This protein binds this small molecule.
Small molecule (SMILES): Nc1ncnc2c1ncn2[C@@H]1O[C@H](CO[P](=O)(O)O[P](=O)(O)NP(=O)(O)O)[C@@H](O)[C@H]1O

Sequence of chain 3.B:
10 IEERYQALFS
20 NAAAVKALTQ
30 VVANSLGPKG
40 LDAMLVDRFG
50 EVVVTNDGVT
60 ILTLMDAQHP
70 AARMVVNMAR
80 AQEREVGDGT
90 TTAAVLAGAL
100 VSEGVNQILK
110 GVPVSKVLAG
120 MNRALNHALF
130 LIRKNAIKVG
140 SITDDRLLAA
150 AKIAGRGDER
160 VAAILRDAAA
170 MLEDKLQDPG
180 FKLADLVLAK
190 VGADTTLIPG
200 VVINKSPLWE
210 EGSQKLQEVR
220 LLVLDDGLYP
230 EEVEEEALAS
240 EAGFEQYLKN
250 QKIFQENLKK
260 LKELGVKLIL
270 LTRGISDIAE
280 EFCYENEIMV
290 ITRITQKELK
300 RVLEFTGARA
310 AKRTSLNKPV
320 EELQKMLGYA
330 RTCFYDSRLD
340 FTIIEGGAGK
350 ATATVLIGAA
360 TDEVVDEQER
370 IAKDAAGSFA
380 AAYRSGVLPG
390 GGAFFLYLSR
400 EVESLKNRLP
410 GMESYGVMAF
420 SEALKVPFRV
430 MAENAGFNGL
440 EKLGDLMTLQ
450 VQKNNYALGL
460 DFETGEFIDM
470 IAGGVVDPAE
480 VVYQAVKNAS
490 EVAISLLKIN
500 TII

Binding-site contacts:
Ligand atom PB contacts residue MG1 of chain 3.H at 3.5 Å.
Ligand atom O3G contacts residue GLY57 of chain 3.B at 3.4 Å (h-bond).
Ligand atom N3B contacts residue THR90 of chain 3.B at 2.9 Å (h-bond).
Ligand atom C2 contacts residue PHE461 of chain 3.B at 3.4 Å (hydrophobic).
Ligand atom O1B contacts residue MG1 of chain 3.H at 2.1 Å.
Ligand atom O2G contacts residue MG1 of chain 3.H at 2.2 Å.
Ligand atom O2A contacts residue SER34 of chain 3.B at 3.5 Å (h-bond).
Ligand atom O1B contacts residue GLY88 of chain 3.B at 3.4 Å (h-bond).
Ligand atom N7 contacts residue PRO37 of chain 3.B at 3.6 Å.
Ligand atom PG contacts residue THR89 of chain 3.B at 3.1 Å.
Ligand atom O3A contacts residue LEU35 of chain 3.B at 3.6 Å.
Ligand atom O3G contacts residue THR90 of chain 3.B at 3.4 Å (h-bond).
Ligand atom O2B contacts residue GLY88 of chain 3.B at 3.1 Å.
Ligand atom O2G contacts residue ARG155 of chain 3.B at 3.4 Å (salt-bridge).
Ligand atom O1B contacts residue ASP87 of chain 3.B at 2.6 Å (salt-bridge).
Ligand atom C4' contacts residue MET430 of chain 3.B at 3.6 Å (hydrophobic).
Ligand atom C2 contacts residue VAL474 of chain 3.B at 3.6 Å (hydrophobic).
Ligand atom O1A contacts residue MG1 of chain 3.H at 2.0 Å.
Ligand atom PA contacts residue MG1 of chain 3.H at 3.5 Å.
Ligand atom O3' contacts residue MET430 of chain 3.B at 3.2 Å.
Ligand atom N3 contacts residue PHE461 of chain 3.B at 3.5 Å.
Ligand atom C2' contacts residue ASP476 of chain 3.B at 3.5 Å.
Ligand atom C4 contacts residue PRO37 of chain 3.B at 3.5 Å (hydrophobic).
Ligand atom N3 contacts residue GLY390 of chain 3.B at 3.5 Å.
Ligand atom O2G contacts residue ASP87 of chain 3.B at 2.3 Å (salt-bridge).
Ligand atom C5 contacts residue PRO37 of chain 3.B at 3.3 Å (hydrophobic).
Ligand atom O1G contacts residue THR89 of chain 3.B at 2.3 Å (h-bond).
Ligand atom O2A contacts residue GLY36 of chain 3.B at 3.3 Å (h-bond).
Ligand atom C8 contacts residue ILE152 of chain 3.B at 3.4 Å (hydrophobic).
Ligand atom N3B contacts residue THR89 of chain 3.B at 3.0 Å (h-bond).
Ligand atom O5' contacts residue GLY36 of chain 3.B at 3.5 Å (h-bond).
Ligand atom O2' contacts residue GLY390 of chain 3.B at 2.8 Å (h-bond).
Ligand atom O2B contacts residue THR91 of chain 3.B at 2.4 Å (h-bond).
Ligand atom O2' contacts residue ASP476 of chain 3.B at 3.1 Å (salt-bridge).
Ligand atom O1G contacts residue ASP87 of chain 3.B at 3.4 Å (salt-bridge).
Ligand atom PG contacts residue ASP87 of chain 3.B at 3.3 Å.
Ligand atom O3G contacts residue ARG155 of chain 3.B at 2.9 Å (salt-bridge).
Ligand atom O2' contacts residue GLY389 of chain 3.B at 3.5 Å.
Ligand atom O2G contacts residue ASP373 of chain 3.B at 3.6 Å (salt-bridge).
Ligand atom O2A contacts residue ASN55 of chain 3.B at 3.6 Å.